This protein binds this small molecule.
Small molecule (SMILES): Nc1nnc(Cc2ccc(Cl)cc2)o1

Sequence of chain 1.A:
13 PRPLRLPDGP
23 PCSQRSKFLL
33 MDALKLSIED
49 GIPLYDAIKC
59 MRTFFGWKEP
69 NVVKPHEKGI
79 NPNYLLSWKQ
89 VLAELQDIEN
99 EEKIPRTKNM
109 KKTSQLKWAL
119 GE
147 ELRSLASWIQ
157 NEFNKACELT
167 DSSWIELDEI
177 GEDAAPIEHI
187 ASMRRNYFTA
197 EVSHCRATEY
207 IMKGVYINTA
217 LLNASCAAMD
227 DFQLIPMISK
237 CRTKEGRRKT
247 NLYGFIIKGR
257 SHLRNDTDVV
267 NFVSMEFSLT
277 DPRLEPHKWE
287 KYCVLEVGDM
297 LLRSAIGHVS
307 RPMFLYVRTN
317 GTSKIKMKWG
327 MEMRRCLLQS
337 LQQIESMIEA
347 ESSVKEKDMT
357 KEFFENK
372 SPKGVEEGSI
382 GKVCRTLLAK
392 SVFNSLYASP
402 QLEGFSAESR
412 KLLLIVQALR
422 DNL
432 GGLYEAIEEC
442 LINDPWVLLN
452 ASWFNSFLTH

Binding-site contacts:
Ligand atom C06 contacts residue TRP65 of chain 1.A at 3.9 Å (hydrophobic).
Ligand atom O14 contacts residue TRP65 of chain 1.A at 3.7 Å.
Ligand atom C08 contacts residue GLN94 of chain 1.A at 3.5 Å.
Ligand atom CL contacts residue GLU97 of chain 1.A at 4.0 Å.
Ligand atom N03 contacts residue TRP65 of chain 1.A at 3.9 Å.
Ligand atom N01 contacts residue TRP65 of chain 1.A at 4.3 Å.
Ligand atom N01 contacts residue GLU67 of chain 1.A at 3.6 Å.
Ligand atom C07 contacts residue GLN94 of chain 1.A at 4.5 Å.
Ligand atom C10 contacts residue ARG60 of chain 1.A at 3.2 Å.
Ligand atom C09 contacts residue GLN94 of chain 1.A at 3.3 Å.
Ligand atom C12 contacts residue MET59 of chain 1.A at 4.5 Å (hydrophobic).
Ligand atom C10 contacts residue LEU90 of chain 1.A at 4.5 Å (hydrophobic).
Ligand atom N04 contacts residue TRP65 of chain 1.A at 3.8 Å.
Ligand atom C12 contacts residue TRP65 of chain 1.A at 3.8 Å (hydrophobic).
Ligand atom C05 contacts residue TRP65 of chain 1.A at 3.6 Å (hydrophobic).
Ligand atom N03 contacts residue LYS66 of chain 1.A at 4.3 Å.
Ligand atom N01 contacts residue LYS66 of chain 1.A at 3.4 Å.
Ligand atom N03 contacts residue LEU90 of chain 1.A at 3.8 Å.
Ligand atom C13 contacts residue ARG60 of chain 1.A at 3.2 Å.
Ligand atom C02 contacts residue LYS66 of chain 1.A at 4.3 Å.
Ligand atom C09 contacts residue ARG60 of chain 1.A at 3.4 Å.
Ligand atom CL contacts residue LEU93 of chain 1.A at 3.8 Å.
Ligand atom CL contacts residue ARG60 of chain 1.A at 4.1 Å.
Ligand atom C06 contacts residue ARG60 of chain 1.A at 4.3 Å.
Ligand atom N04 contacts residue LEU90 of chain 1.A at 3.6 Å.
Ligand atom C08 contacts residue ARG60 of chain 1.A at 3.6 Å.
Ligand atom C07 contacts residue TRP65 of chain 1.A at 3.9 Å (hydrophobic).
Ligand atom CL contacts residue MET59 of chain 1.A at 4.1 Å.
Ligand atom C07 contacts residue ARG60 of chain 1.A at 3.7 Å.
Ligand atom C13 contacts residue TRP65 of chain 1.A at 3.3 Å (hydrophobic).
Ligand atom C12 contacts residue ARG60 of chain 1.A at 3.2 Å.
Ligand atom C10 contacts residue MET59 of chain 1.A at 4.5 Å (hydrophobic).
Ligand atom C09 contacts residue LEU90 of chain 1.A at 4.0 Å (hydrophobic).
Ligand atom C02 contacts residue TRP65 of chain 1.A at 3.9 Å (hydrophobic).
Ligand atom C10 contacts residue GLN94 of chain 1.A at 4.1 Å.